Sequence of chain 1.A:
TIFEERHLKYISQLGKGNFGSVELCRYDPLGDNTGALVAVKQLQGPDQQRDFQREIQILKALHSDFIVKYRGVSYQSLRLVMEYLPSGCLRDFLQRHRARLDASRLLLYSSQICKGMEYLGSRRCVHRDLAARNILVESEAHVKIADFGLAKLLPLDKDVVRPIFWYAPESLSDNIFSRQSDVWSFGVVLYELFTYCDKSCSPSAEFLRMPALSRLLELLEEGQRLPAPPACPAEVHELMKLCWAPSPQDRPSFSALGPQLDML

This protein binds this small molecule.
Small molecule (SMILES): N#Cc1ccc2ncc(-c3ncc4c(n3)n(C3CCOCC3)c(=O)n4CCO)n2c1

Binding-site contacts:
Ligand atom C8 contacts residue LEU91 of chain 1.A at 3.1 Å (hydrophobic).
Ligand atom N9 contacts residue LEU91 of chain 1.A at 2.8 Å (h-bond).
Ligand atom N11 contacts residue MET88 of chain 1.A at 3.6 Å.
Ligand atom C4 contacts residue VAL70 of chain 1.A at 3.9 Å (hydrophobic).
Ligand atom C29 contacts residue ASN140 of chain 1.A at 3.6 Å.
Ligand atom C30 contacts residue ARG139 of chain 1.A at 3.4 Å.
Ligand atom O21 contacts residue LEU14 of chain 1.A at 3.5 Å (h-bond).
Ligand atom C2 contacts residue ALA39 of chain 1.A at 3.7 Å (hydrophobic).
Ligand atom C29 contacts residue ARG139 of chain 1.A at 3.4 Å.
Ligand atom C6 contacts residue LEU142 of chain 1.A at 3.6 Å (hydrophobic).
Ligand atom N14 contacts residue LEU14 of chain 1.A at 3.6 Å.
Ligand atom C16 contacts residue LEU14 of chain 1.A at 3.5 Å (hydrophobic).
Ligand atom C12 contacts residue LEU142 of chain 1.A at 3.9 Å (hydrophobic).
Ligand atom C4 contacts residue LEU142 of chain 1.A at 3.6 Å (hydrophobic).
Ligand atom O24 contacts residue ASP98 of chain 1.A at 2.7 Å (salt-bridge).
Ligand atom C15 contacts residue LEU14 of chain 1.A at 3.4 Å (hydrophobic).
Ligand atom C13 contacts residue GLY94 of chain 1.A at 3.8 Å.
Ligand atom C10 contacts residue MET88 of chain 1.A at 3.6 Å (hydrophobic).
Ligand atom N9 contacts residue TYR90 of chain 1.A at 3.4 Å.
Ligand atom C8 contacts residue TYR90 of chain 1.A at 3.4 Å (hydrophobic).
Ligand atom C6 contacts residue ALA39 of chain 1.A at 3.6 Å (hydrophobic).
Ligand atom N18 contacts residue LEU14 of chain 1.A at 3.1 Å (h-bond).
Ligand atom C22 contacts residue LEU14 of chain 1.A at 3.8 Å (hydrophobic).
Ligand atom C19 contacts residue LEU14 of chain 1.A at 3.0 Å (hydrophobic).
Ligand atom C13 contacts residue LEU14 of chain 1.A at 3.9 Å (hydrophobic).
Ligand atom C4 contacts residue GLU89 of chain 1.A at 3.2 Å.
Ligand atom C7 contacts residue LEU142 of chain 1.A at 3.8 Å (hydrophobic).
Ligand atom C23 contacts residue ASP98 of chain 1.A at 3.2 Å.
Ligand atom C4 contacts residue ALA39 of chain 1.A at 3.4 Å (hydrophobic).
Ligand atom N20 contacts residue LEU14 of chain 1.A at 3.3 Å (h-bond).
Ligand atom C2 contacts residue LEU142 of chain 1.A at 3.5 Å (hydrophobic).
Ligand atom N14 contacts residue GLY94 of chain 1.A at 3.6 Å.
Ligand atom O24 contacts residue CYS95 of chain 1.A at 3.1 Å (h-bond).
Ligand atom C3 contacts residue LEU142 of chain 1.A at 3.5 Å (hydrophobic).
Ligand atom C5 contacts residue LEU142 of chain 1.A at 3.6 Å (hydrophobic).
Ligand atom C6 contacts residue MET88 of chain 1.A at 3.9 Å (hydrophobic).
Ligand atom N17 contacts residue LEU142 of chain 1.A at 3.6 Å.
Ligand atom C22 contacts residue ASP98 of chain 1.A at 3.7 Å.
Ligand atom N1 contacts residue LEU142 of chain 1.A at 3.5 Å.
Ligand atom C6 contacts residue VAL70 of chain 1.A at 3.9 Å (hydrophobic).